Binding-site contacts:
Ligand atom C39 contacts residue TYR161 of chain 1.B at 3.7 Å (hydrophobic).
Ligand atom O3 contacts residue GLY104 of chain 1.B at 3.1 Å (h-bond).
Ligand atom C38 contacts residue ASP62 of chain 1.B at 3.5 Å.
Ligand atom C17 contacts residue ALA108 of chain 1.B at 3.5 Å (hydrophobic).
Ligand atom C40 contacts residue ALA59 of chain 1.B at 3.6 Å (hydrophobic).
Ligand atom C46 contacts residue ASP62 of chain 1.B at 3.3 Å.
Ligand atom N6 contacts residue TYR161 of chain 1.B at 3.6 Å.
Ligand atom O6 contacts residue TYR161 of chain 1.B at 3.6 Å.
Ligand atom O6 contacts residue ALA59 of chain 1.B at 3.2 Å.
Ligand atom C26 contacts residue TYR161 of chain 1.B at 3.6 Å (hydrophobic).
Ligand atom C8 contacts residue LEU96 of chain 1.B at 3.7 Å (hydrophobic).
Ligand atom C26 contacts residue GLY104 of chain 1.B at 3.5 Å.
Ligand atom C25 contacts residue TYR67 of chain 1.B at 3.5 Å (hydrophobic).
Ligand atom N5 contacts residue TYR161 of chain 1.B at 3.5 Å.
Ligand atom O6 contacts residue PHE157 of chain 1.B at 3.7 Å.
Ligand atom O7 contacts residue GLY104 of chain 1.B at 3.5 Å (h-bond).
Ligand atom N1 contacts residue GLY104 of chain 1.B at 3.4 Å.
Ligand atom C45 contacts residue ALA59 of chain 1.B at 3.2 Å (hydrophobic).
Ligand atom C21 contacts residue TYR67 of chain 1.B at 3.7 Å (hydrophobic).
Ligand atom O2 contacts residue TYR67 of chain 1.B at 3.5 Å (h-bond).
Ligand atom C43 contacts residue TYR161 of chain 1.B at 3.6 Å (hydrophobic).
Ligand atom C4 contacts residue ARG105 of chain 1.B at 3.7 Å.
Ligand atom N2 contacts residue PHE63 of chain 1.B at 3.7 Å.
Ligand atom O7 contacts residue VAL107 of chain 1.B at 3.4 Å.
Ligand atom O8 contacts residue ARG66 of chain 1.B at 3.5 Å.
Ligand atom O7 contacts residue PHE157 of chain 1.B at 3.4 Å.
Ligand atom O9 contacts residue ARG66 of chain 1.B at 3.7 Å.
Ligand atom O7 contacts residue TRP103 of chain 1.B at 3.3 Å.
Ligand atom C30 contacts residue TYR161 of chain 1.B at 3.5 Å (hydrophobic).
Ligand atom C2 contacts residue TYR67 of chain 1.B at 3.6 Å (hydrophobic).
Ligand atom CL1 contacts residue GLU111 of chain 1.B at 3.6 Å.
Ligand atom C42 contacts residue ASP62 of chain 1.B at 3.7 Å.
Ligand atom O1 contacts residue ASN102 of chain 1.B at 2.9 Å (h-bond).
Ligand atom C35 contacts residue GLU95 of chain 1.B at 3.6 Å.
Ligand atom N7 contacts residue ASP62 of chain 1.B at 2.9 Å (salt-bridge).
Ligand atom CL1 contacts residue PHE112 of chain 1.B at 3.5 Å.
Ligand atom C36 contacts residue LEU96 of chain 1.B at 3.6 Å (hydrophobic).
Ligand atom O7 contacts residue TYR161 of chain 1.B at 3.6 Å.
Ligand atom C9 contacts residue LEU96 of chain 1.B at 3.6 Å (hydrophobic).
Ligand atom C44 contacts residue VAL107 of chain 1.B at 3.7 Å (hydrophobic).

The small molecule below binds the protein below.
Small molecule (SMILES): CC1(C)CCC(CN2CCN(c3ccc(C(=O)NS(=O)(=O)c4ccc(NCC5CCOCC5)c([N+](=O)[O-])c4)c(Oc4cc5ccnc-5n(COP(=O)(O)O)c4)c3)CC2)=C(c2ccc(Cl)cc2)C1

Sequence of chain 1.B:
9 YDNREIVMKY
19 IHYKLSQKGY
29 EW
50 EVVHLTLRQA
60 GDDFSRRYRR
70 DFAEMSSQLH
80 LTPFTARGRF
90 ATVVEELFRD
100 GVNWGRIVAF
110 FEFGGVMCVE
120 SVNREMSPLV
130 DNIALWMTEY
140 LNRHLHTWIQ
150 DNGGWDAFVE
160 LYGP